Sequence of chain 12.T:
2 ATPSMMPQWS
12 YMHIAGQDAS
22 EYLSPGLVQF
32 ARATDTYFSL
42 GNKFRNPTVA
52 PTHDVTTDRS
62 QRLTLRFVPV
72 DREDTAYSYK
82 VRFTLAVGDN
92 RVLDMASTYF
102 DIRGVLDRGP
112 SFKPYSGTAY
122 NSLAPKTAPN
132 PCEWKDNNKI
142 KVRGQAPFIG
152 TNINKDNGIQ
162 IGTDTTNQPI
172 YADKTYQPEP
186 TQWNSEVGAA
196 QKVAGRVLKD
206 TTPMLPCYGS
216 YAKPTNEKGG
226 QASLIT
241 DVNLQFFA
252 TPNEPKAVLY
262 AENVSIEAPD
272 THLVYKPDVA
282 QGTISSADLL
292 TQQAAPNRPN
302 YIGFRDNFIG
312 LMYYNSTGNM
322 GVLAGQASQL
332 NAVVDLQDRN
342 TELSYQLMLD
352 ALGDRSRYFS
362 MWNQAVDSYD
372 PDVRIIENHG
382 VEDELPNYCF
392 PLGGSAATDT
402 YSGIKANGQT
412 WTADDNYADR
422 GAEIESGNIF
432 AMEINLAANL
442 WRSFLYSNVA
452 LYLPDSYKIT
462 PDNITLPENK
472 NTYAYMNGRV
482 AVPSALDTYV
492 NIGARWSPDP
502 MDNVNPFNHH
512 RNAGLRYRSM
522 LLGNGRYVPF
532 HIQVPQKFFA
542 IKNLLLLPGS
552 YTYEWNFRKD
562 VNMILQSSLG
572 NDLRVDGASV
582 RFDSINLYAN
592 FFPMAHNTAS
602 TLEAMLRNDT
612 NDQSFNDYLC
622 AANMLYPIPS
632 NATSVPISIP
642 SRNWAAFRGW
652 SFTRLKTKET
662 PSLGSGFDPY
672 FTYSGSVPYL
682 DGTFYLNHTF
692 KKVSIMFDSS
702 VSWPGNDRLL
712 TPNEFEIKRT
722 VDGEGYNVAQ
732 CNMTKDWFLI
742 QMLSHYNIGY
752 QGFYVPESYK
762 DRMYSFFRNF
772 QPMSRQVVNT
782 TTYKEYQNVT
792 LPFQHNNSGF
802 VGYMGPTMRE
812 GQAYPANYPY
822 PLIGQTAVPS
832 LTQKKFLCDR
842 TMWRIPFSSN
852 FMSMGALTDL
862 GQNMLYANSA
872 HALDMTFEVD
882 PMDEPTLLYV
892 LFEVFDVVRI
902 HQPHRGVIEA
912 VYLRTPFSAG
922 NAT

Binding-site contacts:
Ligand atom C contacts residue ARG649 of chain 12.T at 3.8 Å.
Ligand atom CB contacts residue ARG649 of chain 12.T at 3.6 Å.
Ligand atom CG contacts residue ASN617 of chain 12.T at 3.6 Å.
Ligand atom CD2 contacts residue GLU894 of chain 12.T at 4.2 Å.
Ligand atom CB contacts residue TYR619 of chain 12.T at 4.0 Å (hydrophobic).
Ligand atom ND1 contacts residue GLU894 of chain 12.T at 3.9 Å.
Ligand atom O contacts residue ARG845 of chain 12.T at 4.2 Å.
Ligand atom CD2 contacts residue ARG845 of chain 12.T at 3.8 Å.
Ligand atom O contacts residue TYR619 of chain 12.T at 3.9 Å.
Ligand atom ND1 contacts residue LEU348 of chain 12.T at 4.2 Å.
Ligand atom CA contacts residue ASN617 of chain 12.T at 4.2 Å.
Ligand atom CB contacts residue CYS621 of chain 12.T at 3.7 Å (hydrophobic).
Ligand atom C contacts residue ARG649 of chain 12.T at 4.2 Å.
Ligand atom CB contacts residue ARG649 of chain 12.T at 3.8 Å.
Ligand atom CA contacts residue CYS621 of chain 12.T at 3.1 Å (hydrophobic).
Ligand atom CA contacts residue ARG649 of chain 12.T at 3.9 Å.
Ligand atom CE1 contacts residue GLU894 of chain 12.T at 4.3 Å.
Ligand atom CG contacts residue PHE896 of chain 12.T at 3.4 Å (hydrophobic).
Ligand atom N contacts residue TYR619 of chain 12.T at 3.7 Å.
Ligand atom C contacts residue TYR619 of chain 12.T at 3.4 Å (hydrophobic).
Ligand atom N contacts residue CYS621 of chain 12.T at 3.2 Å (h-bond).
Ligand atom N contacts residue ASN617 of chain 12.T at 2.8 Å (h-bond).
Ligand atom CE1 contacts residue MET843 of chain 12.T at 4.1 Å (hydrophobic).
Ligand atom CA contacts residue TYR619 of chain 12.T at 3.8 Å (hydrophobic).
Ligand atom N contacts residue ASP618 of chain 12.T at 3.5 Å (salt-bridge).
Ligand atom N contacts residue TYR619 of chain 12.T at 3.4 Å.
Ligand atom CB contacts residue TYR619 of chain 12.T at 3.1 Å (hydrophobic).
Ligand atom CA contacts residue ARG649 of chain 12.T at 4.0 Å.
Ligand atom CD contacts residue CYS621 of chain 12.T at 4.2 Å (hydrophobic).
Ligand atom CE1 contacts residue LEU348 of chain 12.T at 4.0 Å (hydrophobic).
Ligand atom O contacts residue ARG649 of chain 12.T at 3.2 Å (salt-bridge).
Ligand atom CD contacts residue ASN617 of chain 12.T at 2.8 Å.
Ligand atom CA contacts residue TYR619 of chain 12.T at 3.6 Å (hydrophobic).
Ligand atom CG contacts residue GLU894 of chain 12.T at 3.8 Å.
Ligand atom C contacts residue ASN617 of chain 12.T at 4.2 Å.
Ligand atom CG contacts residue ARG46 of chain 12.V at 3.7 Å.
Ligand atom N contacts residue ARG649 of chain 12.T at 3.8 Å.
Ligand atom CD contacts residue ARG46 of chain 12.V at 3.9 Å.
Ligand atom CB contacts residue GLU894 of chain 12.T at 4.2 Å.
Ligand atom CB contacts residue PHE896 of chain 12.T at 3.9 Å (hydrophobic).

The protein below binds the small molecule below.
Small molecule (SMILES): NC(N)=NCCC[C@H](NC(=O)[C@@H]1CCCN1)C(=O)N[C@H](C=O)Cc1cnc[nH]1

Sequence of chain 12.V:
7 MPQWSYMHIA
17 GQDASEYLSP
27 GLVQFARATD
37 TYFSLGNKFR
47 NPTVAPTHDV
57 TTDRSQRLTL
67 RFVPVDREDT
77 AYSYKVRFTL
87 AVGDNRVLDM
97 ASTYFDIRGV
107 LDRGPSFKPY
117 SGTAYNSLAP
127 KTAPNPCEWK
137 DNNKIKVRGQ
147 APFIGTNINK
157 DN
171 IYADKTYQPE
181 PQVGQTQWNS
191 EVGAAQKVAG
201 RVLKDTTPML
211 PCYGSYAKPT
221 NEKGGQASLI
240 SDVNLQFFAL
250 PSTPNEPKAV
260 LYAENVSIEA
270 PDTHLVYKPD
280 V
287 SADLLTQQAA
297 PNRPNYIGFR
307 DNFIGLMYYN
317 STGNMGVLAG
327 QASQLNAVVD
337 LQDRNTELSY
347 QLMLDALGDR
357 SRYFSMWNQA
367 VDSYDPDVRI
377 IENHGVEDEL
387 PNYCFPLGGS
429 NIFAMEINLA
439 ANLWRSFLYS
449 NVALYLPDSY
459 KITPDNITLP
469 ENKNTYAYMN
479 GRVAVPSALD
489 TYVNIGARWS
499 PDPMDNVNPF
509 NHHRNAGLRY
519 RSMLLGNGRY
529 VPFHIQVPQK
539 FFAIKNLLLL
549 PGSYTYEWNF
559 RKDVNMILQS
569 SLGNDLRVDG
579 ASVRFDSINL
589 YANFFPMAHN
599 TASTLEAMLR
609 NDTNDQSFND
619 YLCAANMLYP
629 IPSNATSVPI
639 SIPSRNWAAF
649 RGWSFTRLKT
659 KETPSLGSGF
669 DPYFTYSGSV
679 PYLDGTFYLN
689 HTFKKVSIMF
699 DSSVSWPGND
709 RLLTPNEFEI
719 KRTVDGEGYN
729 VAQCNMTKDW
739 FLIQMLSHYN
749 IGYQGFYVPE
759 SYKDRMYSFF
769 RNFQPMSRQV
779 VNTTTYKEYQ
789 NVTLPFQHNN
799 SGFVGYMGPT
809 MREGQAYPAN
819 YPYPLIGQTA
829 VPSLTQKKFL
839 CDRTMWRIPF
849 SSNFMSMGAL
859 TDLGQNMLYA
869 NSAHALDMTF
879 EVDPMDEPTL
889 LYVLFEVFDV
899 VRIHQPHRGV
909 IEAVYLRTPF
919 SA